Binding-site contacts:
Ligand atom O5 contacts residue ASN820 of chain 1.A at 2.4 Å (h-bond).
Ligand atom C2 contacts residue ASN820 of chain 1.A at 2.5 Å.
Ligand atom N2 contacts residue ASN820 of chain 1.A at 3.0 Å (h-bond).
Ligand atom C4 contacts residue ASN820 of chain 1.A at 4.3 Å.
Ligand atom C1 contacts residue SER822 of chain 1.A at 3.5 Å.
Ligand atom C5 contacts residue SER822 of chain 1.A at 4.2 Å.
Ligand atom C1 contacts residue ASN820 of chain 1.A at 1.5 Å.
Ligand atom C5 contacts residue GLN823 of chain 1.A at 4.1 Å.
Ligand atom C3 contacts residue ASN820 of chain 1.A at 3.9 Å.
Ligand atom C5 contacts residue ASN820 of chain 1.A at 3.8 Å.
Ligand atom C8 contacts residue ASN820 of chain 1.A at 4.4 Å.
Ligand atom C7 contacts residue ASN820 of chain 1.A at 3.2 Å.
Ligand atom O6 contacts residue GLN823 of chain 1.A at 3.3 Å (h-bond).
Ligand atom C6 contacts residue GLN823 of chain 1.A at 4.2 Å.
Ligand atom O5 contacts residue SER822 of chain 1.A at 4.0 Å.
Ligand atom O7 contacts residue ASN820 of chain 1.A at 3.1 Å (h-bond).

The small molecule below binds the protein below.
Small molecule (SMILES): CC(=O)N[C@H]1[C@H](O[C@H]2[C@H](O)[C@@H](NC(C)=O)CO[C@@H]2CO)O[C@H](CO)[C@@H](O)[C@@H]1O

Sequence of chain 1.A:
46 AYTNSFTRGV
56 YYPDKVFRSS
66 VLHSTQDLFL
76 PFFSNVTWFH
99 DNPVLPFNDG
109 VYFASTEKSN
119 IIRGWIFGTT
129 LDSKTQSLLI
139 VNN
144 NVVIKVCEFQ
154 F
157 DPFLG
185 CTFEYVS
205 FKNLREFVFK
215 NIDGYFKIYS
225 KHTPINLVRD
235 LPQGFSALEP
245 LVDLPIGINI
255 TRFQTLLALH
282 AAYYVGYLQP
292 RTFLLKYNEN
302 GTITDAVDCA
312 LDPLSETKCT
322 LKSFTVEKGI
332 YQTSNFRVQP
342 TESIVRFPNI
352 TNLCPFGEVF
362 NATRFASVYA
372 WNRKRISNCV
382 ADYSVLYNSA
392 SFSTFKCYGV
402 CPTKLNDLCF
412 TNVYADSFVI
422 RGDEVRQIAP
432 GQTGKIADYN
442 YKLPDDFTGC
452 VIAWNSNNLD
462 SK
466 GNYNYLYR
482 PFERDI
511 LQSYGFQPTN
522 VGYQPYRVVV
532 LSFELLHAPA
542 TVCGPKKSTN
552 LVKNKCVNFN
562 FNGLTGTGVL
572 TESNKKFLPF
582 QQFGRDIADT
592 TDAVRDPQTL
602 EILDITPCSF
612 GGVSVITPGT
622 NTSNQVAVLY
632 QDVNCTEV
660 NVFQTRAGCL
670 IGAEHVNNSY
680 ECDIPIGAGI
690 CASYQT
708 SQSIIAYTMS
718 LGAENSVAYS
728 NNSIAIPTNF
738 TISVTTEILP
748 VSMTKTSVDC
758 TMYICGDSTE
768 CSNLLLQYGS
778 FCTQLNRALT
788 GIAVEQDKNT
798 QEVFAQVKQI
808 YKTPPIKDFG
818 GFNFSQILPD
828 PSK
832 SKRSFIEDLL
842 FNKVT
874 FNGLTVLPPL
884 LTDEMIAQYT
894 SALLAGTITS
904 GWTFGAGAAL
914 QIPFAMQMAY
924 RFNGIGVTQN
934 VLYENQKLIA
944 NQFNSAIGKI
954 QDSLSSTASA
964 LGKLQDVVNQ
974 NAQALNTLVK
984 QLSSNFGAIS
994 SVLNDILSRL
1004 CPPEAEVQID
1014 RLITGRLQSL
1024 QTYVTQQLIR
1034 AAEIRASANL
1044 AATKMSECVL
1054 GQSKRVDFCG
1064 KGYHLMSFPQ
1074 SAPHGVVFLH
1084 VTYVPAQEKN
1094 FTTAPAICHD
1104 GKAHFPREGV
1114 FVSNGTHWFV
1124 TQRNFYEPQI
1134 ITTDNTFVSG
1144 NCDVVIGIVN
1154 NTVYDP